A small-molecule ligand and the protein it binds are described below.
Small molecule (SMILES): O=c1ccc2nc3ccc(O)cc3oc-2c1

Sequence of chain 2.D:
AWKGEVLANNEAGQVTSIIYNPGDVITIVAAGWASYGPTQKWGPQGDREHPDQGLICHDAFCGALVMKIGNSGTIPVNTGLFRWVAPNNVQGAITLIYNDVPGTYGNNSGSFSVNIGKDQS

Binding-site contacts:
Ligand atom C32 contacts residue HIS50 of chain 2.D at 4.4 Å.
Ligand atom O5 contacts residue GLN53 of chain 2.D at 3.7 Å.
Ligand atom C29 contacts residue GLN53 of chain 2.D at 4.3 Å.
Ligand atom C24 contacts residue GLN53 of chain 2.D at 3.4 Å.
Ligand atom O6 contacts residue GAL1 of chain 2.P at 1.4 Å.
Ligand atom O6 contacts residue HIS50 of chain 2.D at 4.5 Å.
Ligand atom C24 contacts residue PRO51 of chain 2.D at 4.1 Å (hydrophobic).
Ligand atom C25 contacts residue HIS50 of chain 2.D at 4.4 Å.
Ligand atom C28 contacts residue HIS50 of chain 2.D at 3.3 Å.
Ligand atom C25 contacts residue GLN53 of chain 2.D at 4.1 Å.
Ligand atom O6 contacts residue PRO38 of chain 2.D at 4.4 Å.
Ligand atom C30 contacts residue GAL1 of chain 2.P at 2.3 Å.
Ligand atom C23 contacts residue PRO51 of chain 2.D at 4.4 Å (hydrophobic).
Ligand atom C30 contacts residue TYR36 of chain 2.D at 4.0 Å (hydrophobic).
Ligand atom O6 contacts residue TYR36 of chain 2.D at 3.7 Å.
Ligand atom C28 contacts residue GAL1 of chain 2.P at 4.1 Å.
Ligand atom C29 contacts residue GAL1 of chain 2.P at 2.6 Å.
Ligand atom C31 contacts residue TYR36 of chain 2.D at 4.3 Å (hydrophobic).
Ligand atom O5 contacts residue HIS50 of chain 2.D at 3.6 Å.
Ligand atom C31 contacts residue GAL1 of chain 2.P at 3.6 Å.
Ligand atom C30 contacts residue HIS50 of chain 2.D at 3.8 Å.
Ligand atom C31 contacts residue HIS50 of chain 2.D at 4.4 Å.
Ligand atom C27 contacts residue HIS50 of chain 2.D at 3.9 Å.
Ligand atom C29 contacts residue HIS50 of chain 2.D at 3.2 Å.
Ligand atom C31 contacts residue PRO38 of chain 2.D at 4.1 Å (hydrophobic).